Binding-site contacts:
Ligand atom C6 contacts residue ASP165 of chain 1.B at 4.3 Å.
Ligand atom C1 contacts residue ASP165 of chain 1.B at 3.4 Å.
Ligand atom C8 contacts residue ASN164 of chain 1.B at 4.5 Å.
Ligand atom C6 contacts residue THR166 of chain 1.B at 4.4 Å.
Ligand atom N2 contacts residue ASN164 of chain 1.B at 2.8 Å (h-bond).
Ligand atom O5 contacts residue THR166 of chain 1.B at 3.9 Å.
Ligand atom O5 contacts residue ASN164 of chain 1.B at 2.5 Å (h-bond).
Ligand atom C2 contacts residue ASN164 of chain 1.B at 2.5 Å.
Ligand atom O6 contacts residue THR166 of chain 1.B at 4.4 Å.
Ligand atom C1 contacts residue ASN164 of chain 1.B at 1.5 Å.
Ligand atom C7 contacts residue ASN164 of chain 1.B at 4.0 Å.
Ligand atom C5 contacts residue ASP165 of chain 1.B at 4.0 Å.
Ligand atom C5 contacts residue ASN164 of chain 1.B at 3.8 Å.
Ligand atom C3 contacts residue ASN164 of chain 1.B at 3.9 Å.
Ligand atom O5 contacts residue ASP165 of chain 1.B at 2.9 Å (salt-bridge).
Ligand atom C4 contacts residue ASN164 of chain 1.B at 4.3 Å.

A small-molecule ligand and the protein it binds are described below.
Small molecule (SMILES): CC(=O)N[C@@H]1[C@@H](O)[C@H](O)[C@@H](CO)O[C@H]1O

Sequence of chain 1.B:
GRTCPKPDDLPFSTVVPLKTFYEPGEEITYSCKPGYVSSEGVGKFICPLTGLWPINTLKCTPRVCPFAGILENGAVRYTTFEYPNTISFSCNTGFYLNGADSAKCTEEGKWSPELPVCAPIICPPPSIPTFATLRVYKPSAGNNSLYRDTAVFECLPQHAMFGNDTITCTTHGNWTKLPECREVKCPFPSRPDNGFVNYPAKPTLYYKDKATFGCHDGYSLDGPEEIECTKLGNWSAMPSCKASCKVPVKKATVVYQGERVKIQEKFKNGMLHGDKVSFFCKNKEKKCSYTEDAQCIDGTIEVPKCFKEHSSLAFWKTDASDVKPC